This protein binds this small molecule.
Small molecule (SMILES): CN[C@@H]1CCc2c(ccc(O)c2O)[C@H]1O

Binding-site contacts:
Ligand atom CAD contacts residue SER234 of chain 1.D at 4.4 Å.
Ligand atom CAB contacts residue PHE321 of chain 1.D at 4.0 Å (hydrophobic).
Ligand atom NAN contacts residue TYR347 of chain 1.D at 3.8 Å.
Ligand atom OAK contacts residue SER234 of chain 1.D at 3.6 Å.
Ligand atom CAD contacts residue ASN324 of chain 1.D at 4.2 Å.
Ligand atom CAA contacts residue VAL148 of chain 1.D at 3.8 Å (hydrophobic).
Ligand atom CAG contacts residue PHE320 of chain 1.D at 4.0 Å (hydrophobic).
Ligand atom OAM contacts residue VAL148 of chain 1.D at 4.0 Å.
Ligand atom CAC contacts residue SER234 of chain 1.D at 4.3 Å.
Ligand atom CAJ contacts residue PHE320 of chain 1.D at 3.6 Å (hydrophobic).
Ligand atom OAL contacts residue PHE321 of chain 1.D at 4.1 Å.
Ligand atom CAG contacts residue PHE224 of chain 1.D at 3.6 Å (hydrophobic).
Ligand atom OAK contacts residue ASN324 of chain 1.D at 3.8 Å.
Ligand atom CAB contacts residue VAL148 of chain 1.D at 3.8 Å (hydrophobic).
Ligand atom CAB contacts residue VAL145 of chain 1.D at 4.5 Å (hydrophobic).
Ligand atom CAO contacts residue ASP144 of chain 1.D at 4.3 Å.
Ligand atom OAL contacts residue VAL145 of chain 1.D at 4.3 Å.
Ligand atom CAB contacts residue SER238 of chain 1.D at 4.3 Å.
Ligand atom CAJ contacts residue ASN343 of chain 1.D at 4.0 Å.
Ligand atom CAA contacts residue PHE320 of chain 1.D at 4.2 Å (hydrophobic).
Ligand atom CAH contacts residue TYR339 of chain 1.D at 4.2 Å (hydrophobic).
Ligand atom OAL contacts residue SER238 of chain 1.D at 3.2 Å (h-bond).
Ligand atom OAL contacts residue SER235 of chain 1.D at 4.3 Å.
Ligand atom OAM contacts residue TYR347 of chain 1.D at 4.0 Å.
Ligand atom CAG contacts residue TYR339 of chain 1.D at 4.2 Å (hydrophobic).
Ligand atom CAC contacts residue PHE321 of chain 1.D at 4.1 Å (hydrophobic).
Ligand atom CAE contacts residue PHE320 of chain 1.D at 4.0 Å (hydrophobic).
Ligand atom OAM contacts residue ASN343 of chain 1.D at 3.7 Å.
Ligand atom OAM contacts residue ASP144 of chain 1.D at 4.3 Å.
Ligand atom CAO contacts residue PHE224 of chain 1.D at 4.3 Å (hydrophobic).
Ligand atom CAH contacts residue PHE224 of chain 1.D at 3.6 Å (hydrophobic).
Ligand atom CAC contacts residue SER238 of chain 1.D at 4.2 Å.
Ligand atom CAH contacts residue PHE320 of chain 1.D at 4.3 Å (hydrophobic).
Ligand atom OAL contacts residue SER234 of chain 1.D at 3.3 Å.
Ligand atom NAN contacts residue ASN343 of chain 1.D at 3.1 Å (h-bond).
Ligand atom CAF contacts residue PHE320 of chain 1.D at 3.8 Å (hydrophobic).
Ligand atom CAI contacts residue ASN343 of chain 1.D at 4.1 Å.
Ligand atom CAO contacts residue ASN343 of chain 1.D at 3.9 Å.
Ligand atom CAC contacts residue VAL145 of chain 1.D at 4.3 Å (hydrophobic).
Ligand atom NAN contacts residue ASP144 of chain 1.D at 4.4 Å.

Sequence of chain 1.D:
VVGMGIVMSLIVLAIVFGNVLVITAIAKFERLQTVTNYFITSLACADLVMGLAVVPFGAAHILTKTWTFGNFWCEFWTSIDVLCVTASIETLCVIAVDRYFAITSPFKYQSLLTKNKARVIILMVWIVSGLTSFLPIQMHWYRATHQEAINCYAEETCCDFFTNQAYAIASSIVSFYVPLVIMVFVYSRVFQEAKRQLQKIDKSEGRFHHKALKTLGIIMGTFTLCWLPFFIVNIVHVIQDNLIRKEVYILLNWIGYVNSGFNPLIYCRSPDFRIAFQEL